Sequence of chain 1.A:
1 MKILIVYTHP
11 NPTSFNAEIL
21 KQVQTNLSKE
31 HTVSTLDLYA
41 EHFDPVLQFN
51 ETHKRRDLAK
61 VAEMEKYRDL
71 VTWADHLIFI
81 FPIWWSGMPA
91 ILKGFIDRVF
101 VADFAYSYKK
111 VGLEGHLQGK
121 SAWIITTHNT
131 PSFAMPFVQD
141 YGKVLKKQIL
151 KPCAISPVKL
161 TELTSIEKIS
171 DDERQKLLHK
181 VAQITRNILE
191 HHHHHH

A small-molecule ligand and the protein it binds are described below.
Small molecule (SMILES): CC1=CC(=O)c2ccccc2C1=O

Binding-site contacts:
Ligand atom C7K contacts residue ASN129 of chain 1.A at 3.0 Å.
Ligand atom C10 contacts residue FAD1 of chain 1.E at 3.6 Å.
Ligand atom C1K contacts residue FAD1 of chain 1.E at 3.5 Å.
Ligand atom C7K contacts residue TYR108 of chain 1.B at 3.7 Å (hydrophobic).
Ligand atom C3K contacts residue FAD1 of chain 1.E at 3.3 Å.
Ligand atom C3K contacts residue LEU113 of chain 1.B at 3.5 Å (hydrophobic).
Ligand atom C9K contacts residue ARG55 of chain 1.B at 4.3 Å.
Ligand atom C5K contacts residue FAD1 of chain 1.E at 3.6 Å.
Ligand atom C8K contacts residue ASN129 of chain 1.A at 3.7 Å.
Ligand atom C6K contacts residue ASN129 of chain 1.A at 3.9 Å.
Ligand atom C2K contacts residue LEU113 of chain 1.B at 3.4 Å (hydrophobic).
Ligand atom C10 contacts residue TYR108 of chain 1.B at 4.3 Å (hydrophobic).
Ligand atom C1K contacts residue TYR106 of chain 1.B at 4.2 Å (hydrophobic).
Ligand atom O4K contacts residue TYR141 of chain 1.A at 4.4 Å.
Ligand atom C9K contacts residue TYR106 of chain 1.B at 3.9 Å (hydrophobic).
Ligand atom C8K contacts residue TYR108 of chain 1.B at 3.1 Å (hydrophobic).
Ligand atom C11 contacts residue LEU113 of chain 1.B at 3.8 Å (hydrophobic).
Ligand atom C10 contacts residue TYR106 of chain 1.B at 4.5 Å (hydrophobic).
Ligand atom O1K contacts residue FAD1 of chain 1.E at 3.5 Å (h-bond).
Ligand atom O4K contacts residue FAD1 of chain 1.E at 3.5 Å (h-bond).
Ligand atom C8K contacts residue FAD1 of chain 1.E at 3.5 Å.
Ligand atom C9K contacts residue FAD1 of chain 1.E at 3.4 Å.
Ligand atom C1K contacts residue TRP85 of chain 1.A at 4.3 Å (hydrophobic).
Ligand atom C4K contacts residue FAD1 of chain 1.E at 3.4 Å.
Ligand atom O1K contacts residue TYR106 of chain 1.B at 3.2 Å (h-bond).
Ligand atom C2K contacts residue FAD1 of chain 1.E at 3.6 Å.
Ligand atom C9K contacts residue TYR108 of chain 1.B at 3.1 Å (hydrophobic).
Ligand atom C7K contacts residue FAD1 of chain 1.E at 3.9 Å.
Ligand atom C4K contacts residue LEU113 of chain 1.B at 4.0 Å (hydrophobic).
Ligand atom C1K contacts residue LEU113 of chain 1.B at 4.0 Å (hydrophobic).
Ligand atom C10 contacts residue LEU113 of chain 1.B at 4.4 Å (hydrophobic).
Ligand atom C6K contacts residue FAD1 of chain 1.E at 3.5 Å.
Ligand atom C11 contacts residue TRP85 of chain 1.A at 4.5 Å (hydrophobic).
Ligand atom C2K contacts residue TRP85 of chain 1.A at 3.6 Å (hydrophobic).
Ligand atom C11 contacts residue GLN148 of chain 1.B at 4.2 Å.
Ligand atom C8K contacts residue ARG55 of chain 1.B at 4.0 Å.
Ligand atom C6K contacts residue TYR108 of chain 1.B at 4.5 Å (hydrophobic).
Ligand atom C11 contacts residue FAD1 of chain 1.E at 3.9 Å.
Ligand atom O1K contacts residue TRP85 of chain 1.A at 3.6 Å.
Ligand atom O4K contacts residue THR130 of chain 1.A at 4.2 Å.

Sequence of chain 1.B:
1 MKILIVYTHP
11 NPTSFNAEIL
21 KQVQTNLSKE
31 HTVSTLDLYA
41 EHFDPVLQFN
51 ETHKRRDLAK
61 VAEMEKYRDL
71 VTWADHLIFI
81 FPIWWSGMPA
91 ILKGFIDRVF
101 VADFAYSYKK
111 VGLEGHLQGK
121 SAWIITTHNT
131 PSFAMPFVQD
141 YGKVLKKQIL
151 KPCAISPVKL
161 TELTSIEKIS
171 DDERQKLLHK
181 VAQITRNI